Binding-site contacts:
Ligand atom C3 contacts residue HIS1097 of chain 1.A at 4.3 Å.
Ligand atom O5 contacts residue HIS1097 of chain 1.A at 4.4 Å.
Ligand atom C2 contacts residue ASN1094 of chain 1.A at 2.5 Å.
Ligand atom C1 contacts residue ASN1094 of chain 1.A at 1.4 Å.
Ligand atom O6 contacts residue PHE1099 of chain 1.A at 3.8 Å.
Ligand atom C1 contacts residue THR1096 of chain 1.A at 4.4 Å.
Ligand atom C6 contacts residue PHE1099 of chain 1.A at 3.8 Å (hydrophobic).
Ligand atom N2 contacts residue THR1096 of chain 1.A at 4.0 Å.
Ligand atom O5 contacts residue ASN1094 of chain 1.A at 2.4 Å (h-bond).
Ligand atom C5 contacts residue ASN1094 of chain 1.A at 3.7 Å.
Ligand atom C1 contacts residue HIS1097 of chain 1.A at 4.1 Å.
Ligand atom C5 contacts residue HIS1097 of chain 1.A at 4.0 Å.
Ligand atom C8 contacts residue ASN1094 of chain 1.A at 3.5 Å.
Ligand atom N2 contacts residue ASN1094 of chain 1.A at 2.9 Å (h-bond).
Ligand atom C3 contacts residue THR1096 of chain 1.A at 4.5 Å.
Ligand atom O5 contacts residue PHE1099 of chain 1.A at 4.0 Å.
Ligand atom C7 contacts residue ASN1094 of chain 1.A at 3.4 Å.
Ligand atom O7 contacts residue ASN1094 of chain 1.A at 3.5 Å (h-bond).
Ligand atom O4 contacts residue HIS1097 of chain 1.A at 4.5 Å.
Ligand atom C3 contacts residue ASN1094 of chain 1.A at 3.8 Å.
Ligand atom C4 contacts residue ASN1094 of chain 1.A at 4.2 Å.
Ligand atom C5 contacts residue PHE1099 of chain 1.A at 4.3 Å (hydrophobic).

Sequence of chain 1.A:
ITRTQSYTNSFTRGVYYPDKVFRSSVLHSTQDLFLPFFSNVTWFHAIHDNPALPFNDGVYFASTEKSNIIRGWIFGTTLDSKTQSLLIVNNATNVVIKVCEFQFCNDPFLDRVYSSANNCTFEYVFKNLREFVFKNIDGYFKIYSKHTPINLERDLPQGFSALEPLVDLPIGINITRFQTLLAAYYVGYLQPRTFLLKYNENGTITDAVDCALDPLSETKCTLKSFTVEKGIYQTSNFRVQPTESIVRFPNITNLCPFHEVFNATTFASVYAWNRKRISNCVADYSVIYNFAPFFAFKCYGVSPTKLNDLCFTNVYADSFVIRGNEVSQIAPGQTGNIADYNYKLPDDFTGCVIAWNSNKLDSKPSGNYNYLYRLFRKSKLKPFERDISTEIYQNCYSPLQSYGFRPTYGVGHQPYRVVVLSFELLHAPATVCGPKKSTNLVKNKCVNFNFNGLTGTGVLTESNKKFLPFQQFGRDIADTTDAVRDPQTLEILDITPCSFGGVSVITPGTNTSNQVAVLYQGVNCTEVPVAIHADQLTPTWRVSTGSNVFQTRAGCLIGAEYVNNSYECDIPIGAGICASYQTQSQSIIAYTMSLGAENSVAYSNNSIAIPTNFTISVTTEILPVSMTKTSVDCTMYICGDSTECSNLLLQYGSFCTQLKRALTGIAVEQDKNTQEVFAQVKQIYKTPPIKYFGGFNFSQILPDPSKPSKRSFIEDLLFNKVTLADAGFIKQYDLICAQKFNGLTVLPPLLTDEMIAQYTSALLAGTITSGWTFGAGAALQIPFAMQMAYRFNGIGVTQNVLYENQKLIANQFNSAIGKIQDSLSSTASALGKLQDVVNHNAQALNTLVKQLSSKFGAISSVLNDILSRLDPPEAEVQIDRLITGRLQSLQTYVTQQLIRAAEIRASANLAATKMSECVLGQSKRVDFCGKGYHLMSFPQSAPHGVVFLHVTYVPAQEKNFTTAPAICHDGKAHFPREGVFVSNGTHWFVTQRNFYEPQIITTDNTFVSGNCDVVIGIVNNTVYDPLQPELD

A small-molecule ligand and the protein it binds are described below.
Small molecule (SMILES): CC(=O)N[C@@H]1[C@@H](O)[C@H](O)[C@@H](CO)O[C@H]1O